This protein binds this small molecule.
Small molecule (SMILES): CC(=O)N[C@@H]1[C@@H](O)[C@H](O)[C@@H](CO)O[C@H]1O

Sequence of chain 1.D:
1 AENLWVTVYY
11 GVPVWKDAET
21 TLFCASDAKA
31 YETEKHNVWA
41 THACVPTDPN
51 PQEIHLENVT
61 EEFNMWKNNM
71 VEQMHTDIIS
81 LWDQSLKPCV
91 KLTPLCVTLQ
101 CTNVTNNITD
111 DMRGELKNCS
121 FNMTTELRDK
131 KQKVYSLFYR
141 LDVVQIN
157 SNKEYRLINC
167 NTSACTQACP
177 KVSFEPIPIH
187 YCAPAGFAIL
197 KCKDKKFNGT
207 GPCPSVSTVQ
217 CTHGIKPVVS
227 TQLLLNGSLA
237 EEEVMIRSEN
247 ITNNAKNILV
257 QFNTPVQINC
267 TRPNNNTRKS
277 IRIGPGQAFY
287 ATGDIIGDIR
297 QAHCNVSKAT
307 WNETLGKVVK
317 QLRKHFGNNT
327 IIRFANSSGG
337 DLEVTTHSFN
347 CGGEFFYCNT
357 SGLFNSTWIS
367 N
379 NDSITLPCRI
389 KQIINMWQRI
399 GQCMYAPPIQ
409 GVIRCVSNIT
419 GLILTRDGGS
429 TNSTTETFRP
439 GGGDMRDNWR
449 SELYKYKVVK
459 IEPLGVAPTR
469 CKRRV

Binding-site contacts:
Ligand atom C3 contacts residue ASN246 of chain 1.D at 3.7 Å.
Ligand atom O6 contacts residue ASN246 of chain 1.D at 4.5 Å.
Ligand atom C2 contacts residue ASN246 of chain 1.D at 2.3 Å.
Ligand atom O5 contacts residue ASN246 of chain 1.D at 2.3 Å (h-bond).
Ligand atom C7 contacts residue ASN246 of chain 1.D at 3.2 Å.
Ligand atom O7 contacts residue THR248 of chain 1.D at 3.4 Å (h-bond).
Ligand atom C7 contacts residue THR248 of chain 1.D at 4.5 Å.
Ligand atom C8 contacts residue ASN246 of chain 1.D at 4.0 Å.
Ligand atom C5 contacts residue ASN246 of chain 1.D at 3.6 Å.
Ligand atom O7 contacts residue ASN246 of chain 1.D at 3.2 Å (h-bond).
Ligand atom N2 contacts residue ASN246 of chain 1.D at 2.8 Å (h-bond).
Ligand atom C4 contacts residue ASN246 of chain 1.D at 4.1 Å.
Ligand atom C1 contacts residue ASN246 of chain 1.D at 1.4 Å.